A small-molecule ligand and the protein it binds are described below.
Small molecule (SMILES): O=C(O)c1c(CCCOc2cccc3ccccc23)c2cccc3c2n1CCC3

Binding-site contacts:
Ligand atom CAK contacts residue LEU97 of chain 1.B at 3.8 Å (hydrophobic).
Ligand atom CAD contacts residue PHE100 of chain 1.B at 3.6 Å (hydrophobic).
Ligand atom CAI contacts residue PHE100 of chain 1.B at 3.8 Å (hydrophobic).
Ligand atom CAU contacts residue MET61 of chain 1.B at 3.9 Å (hydrophobic).
Ligand atom OAS contacts residue LEU97 of chain 1.B at 3.7 Å.
Ligand atom CAZ contacts residue MET80 of chain 1.B at 3.7 Å (hydrophobic).
Ligand atom CAI contacts residue MET80 of chain 1.B at 3.9 Å (hydrophobic).
Ligand atom CAG contacts residue PHE58 of chain 1.B at 4.0 Å (hydrophobic).
Ligand atom OAB contacts residue PHE84 of chain 1.B at 3.9 Å.
Ligand atom CAZ contacts residue PHE100 of chain 1.B at 3.5 Å (hydrophobic).
Ligand atom CAT contacts residue ARG93 of chain 1.B at 3.6 Å.
Ligand atom CAG contacts residue ALA57 of chain 1.B at 4.0 Å (hydrophobic).
Ligand atom CAE contacts residue MET61 of chain 1.B at 3.7 Å (hydrophobic).
Ligand atom CAL contacts residue PHE100 of chain 1.B at 3.8 Å (hydrophobic).
Ligand atom CAD contacts residue GLY101 of chain 1.B at 3.7 Å.
Ligand atom OAB contacts residue VAL83 of chain 1.B at 3.5 Å (h-bond).
Ligand atom CAF contacts residue MET80 of chain 1.B at 3.9 Å (hydrophobic).
Ligand atom CAH contacts residue MET61 of chain 1.B at 3.9 Å (hydrophobic).
Ligand atom OAB contacts residue ARG93 of chain 1.B at 2.7 Å (salt-bridge).
Ligand atom NBC contacts residue VAL83 of chain 1.B at 3.8 Å.
Ligand atom CAV contacts residue MET80 of chain 1.B at 3.7 Å (hydrophobic).
Ligand atom CAD contacts residue LEU97 of chain 1.B at 3.7 Å (hydrophobic).
Ligand atom CAM contacts residue PHE84 of chain 1.B at 3.7 Å (hydrophobic).
Ligand atom CAO contacts residue VAL83 of chain 1.B at 3.8 Å (hydrophobic).
Ligand atom CAT contacts residue VAL83 of chain 1.B at 3.9 Å (hydrophobic).
Ligand atom OAA contacts residue ARG93 of chain 1.B at 3.1 Å (salt-bridge).
Ligand atom CAE contacts residue PHE58 of chain 1.B at 3.7 Å (hydrophobic).
Ligand atom CAC contacts residue LEU120 of chain 1.B at 3.9 Å (hydrophobic).
Ligand atom CAX contacts residue VAL83 of chain 1.B at 3.6 Å (hydrophobic).
Ligand atom CAM contacts residue LEU97 of chain 1.B at 3.8 Å (hydrophobic).
Ligand atom CAH contacts residue MET80 of chain 1.B at 3.8 Å (hydrophobic).
Ligand atom CAY contacts residue MET80 of chain 1.B at 4.0 Å (hydrophobic).
Ligand atom CAY contacts residue PHE100 of chain 1.B at 3.6 Å (hydrophobic).
Ligand atom CAQ contacts residue LEU97 of chain 1.B at 3.9 Å (hydrophobic).
Ligand atom CAG contacts residue MET61 of chain 1.B at 3.5 Å (hydrophobic).
Ligand atom CAD contacts residue ILE124 of chain 1.B at 4.0 Å (hydrophobic).
Ligand atom CAE contacts residue PHE100 of chain 1.B at 3.7 Å (hydrophobic).
Ligand atom CAJ contacts residue LEU65 of chain 1.B at 3.6 Å (hydrophobic).
Ligand atom CAK contacts residue PHE100 of chain 1.B at 3.4 Å (hydrophobic).
Ligand atom CAC contacts residue PHE100 of chain 1.B at 3.7 Å (hydrophobic).

Sequence of chain 1.B:
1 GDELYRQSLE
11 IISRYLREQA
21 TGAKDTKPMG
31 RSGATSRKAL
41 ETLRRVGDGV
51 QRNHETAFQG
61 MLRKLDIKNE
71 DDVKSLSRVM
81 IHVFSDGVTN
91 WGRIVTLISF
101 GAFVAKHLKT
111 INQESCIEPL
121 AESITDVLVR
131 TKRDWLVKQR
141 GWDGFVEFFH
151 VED